Sequence of chain 2.B:
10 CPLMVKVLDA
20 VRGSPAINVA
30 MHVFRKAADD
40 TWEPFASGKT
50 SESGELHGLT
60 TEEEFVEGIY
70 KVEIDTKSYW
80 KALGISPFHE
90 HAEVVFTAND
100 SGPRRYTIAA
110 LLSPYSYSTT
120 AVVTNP

Sequence of chain 1.B:
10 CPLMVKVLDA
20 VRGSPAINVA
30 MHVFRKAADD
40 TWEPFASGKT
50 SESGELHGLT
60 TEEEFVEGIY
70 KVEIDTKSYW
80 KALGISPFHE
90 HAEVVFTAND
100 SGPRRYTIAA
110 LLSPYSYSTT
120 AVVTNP

Binding-site contacts:
Ligand atom C10 contacts residue LU21 of chain 2.E at 0.2 Å.
Ligand atom C1 contacts residue LU21 of chain 2.E at 0.4 Å.
Ligand atom O6 contacts residue LU21 of chain 2.E at 0.3 Å (h-bond).
Ligand atom C7 contacts residue LU21 of chain 2.E at 0.4 Å.
Ligand atom C15 contacts residue LU21 of chain 2.E at 0.2 Å.
Ligand atom C12 contacts residue LU21 of chain 2.E at 0.1 Å.
Ligand atom C14 contacts residue LU21 of chain 2.E at 0.1 Å.
Ligand atom C2 contacts residue LU21 of chain 2.E at 1.3 Å.
Ligand atom C13 contacts residue LYS15 of chain 1.B at 3.5 Å.
Ligand atom O1 contacts residue THR119 of chain 1.B at 3.0 Å (h-bond).
Ligand atom O3 contacts residue ALA108 of chain 2.B at 3.6 Å.
Ligand atom C3 contacts residue LU21 of chain 2.E at 0.4 Å.
Ligand atom C8 contacts residue LU21 of chain 2.E at 0.4 Å.
Ligand atom O1 contacts residue SER117 of chain 1.B at 2.9 Å (h-bond).
Ligand atom O5 contacts residue LU21 of chain 2.E at 1.5 Å.
Ligand atom O6 contacts residue LYS15 of chain 1.B at 3.5 Å.
Ligand atom O2 contacts residue LU21 of chain 2.E at 0.4 Å.
Ligand atom C3 contacts residue LEU110 of chain 2.B at 3.6 Å (hydrophobic).
Ligand atom O3 contacts residue LU21 of chain 2.E at 0.4 Å.
Ligand atom C4 contacts residue LU21 of chain 2.E at 0.3 Å.
Ligand atom C2 contacts residue SER117 of chain 1.B at 3.4 Å.
Ligand atom O3 contacts residue THR119 of chain 2.B at 3.5 Å (h-bond).
Ligand atom C3 contacts residue SER117 of chain 1.B at 3.0 Å.
Ligand atom C1 contacts residue ALA108 of chain 1.B at 3.7 Å (hydrophobic).
Ligand atom C1 contacts residue THR119 of chain 1.B at 3.5 Å.
Ligand atom O2 contacts residue SER117 of chain 2.B at 3.0 Å (h-bond).
Ligand atom C6 contacts residue LU21 of chain 2.E at 0.4 Å.
Ligand atom C9 contacts residue LU21 of chain 2.E at 0.3 Å.
Ligand atom C13 contacts residue LYS15 of chain 2.B at 3.5 Å.
Ligand atom C11 contacts residue LU21 of chain 2.E at 0.2 Å.
Ligand atom O1 contacts residue ALA108 of chain 1.B at 3.7 Å.
Ligand atom C2 contacts residue THR119 of chain 1.B at 3.1 Å.
Ligand atom C14 contacts residue LYS15 of chain 1.B at 3.6 Å.
Ligand atom O1 contacts residue LU21 of chain 2.E at 2.0 Å (h-bond).
Ligand atom C5 contacts residue LU21 of chain 2.E at 0.3 Å.
Ligand atom O4 contacts residue LU21 of chain 2.E at 0.4 Å.
Ligand atom C8 contacts residue ALA108 of chain 2.B at 3.3 Å (hydrophobic).
Ligand atom O6 contacts residue LYS15 of chain 2.B at 3.7 Å.
Ligand atom O1 contacts residue THR118 of chain 1.B at 2.9 Å.
Ligand atom C13 contacts residue LU21 of chain 2.E at 0.2 Å.

The protein below binds the small molecule below.
Small molecule (SMILES): O=c1cc(-c2ccc(O)c(O)c2)oc2cc(O)cc(O)c12